Sequence of chain 1.B:
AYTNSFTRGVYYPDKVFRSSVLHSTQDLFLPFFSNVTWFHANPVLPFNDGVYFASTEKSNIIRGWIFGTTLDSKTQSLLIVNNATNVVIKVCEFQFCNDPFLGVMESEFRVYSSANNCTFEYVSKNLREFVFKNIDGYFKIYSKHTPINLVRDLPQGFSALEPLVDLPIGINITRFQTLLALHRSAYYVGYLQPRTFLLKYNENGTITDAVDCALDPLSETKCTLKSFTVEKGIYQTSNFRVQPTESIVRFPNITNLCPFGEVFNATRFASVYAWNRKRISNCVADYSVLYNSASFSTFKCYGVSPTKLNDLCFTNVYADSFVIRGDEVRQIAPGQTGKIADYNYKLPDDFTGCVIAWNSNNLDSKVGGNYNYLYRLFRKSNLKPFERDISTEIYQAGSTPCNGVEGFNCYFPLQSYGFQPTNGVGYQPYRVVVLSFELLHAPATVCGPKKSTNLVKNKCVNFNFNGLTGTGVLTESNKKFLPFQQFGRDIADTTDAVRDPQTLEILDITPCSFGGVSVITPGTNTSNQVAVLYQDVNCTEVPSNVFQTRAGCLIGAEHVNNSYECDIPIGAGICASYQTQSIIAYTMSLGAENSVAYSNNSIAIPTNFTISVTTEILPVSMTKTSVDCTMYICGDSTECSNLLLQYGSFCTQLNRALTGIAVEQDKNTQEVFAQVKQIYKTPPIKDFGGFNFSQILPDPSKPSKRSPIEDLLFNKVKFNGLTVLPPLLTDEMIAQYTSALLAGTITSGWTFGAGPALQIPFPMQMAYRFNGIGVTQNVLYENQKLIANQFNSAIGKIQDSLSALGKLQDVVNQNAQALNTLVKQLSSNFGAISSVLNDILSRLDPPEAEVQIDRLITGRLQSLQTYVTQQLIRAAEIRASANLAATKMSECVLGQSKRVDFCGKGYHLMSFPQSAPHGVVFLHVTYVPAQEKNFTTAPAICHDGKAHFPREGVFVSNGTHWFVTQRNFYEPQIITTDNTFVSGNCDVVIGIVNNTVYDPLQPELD

Binding-site contacts:
Ligand atom C2 contacts residue TYR28 of chain 1.B at 4.5 Å (hydrophobic).
Ligand atom O7 contacts residue ASN61 of chain 1.B at 3.8 Å.
Ligand atom C1 contacts residue TYR28 of chain 1.B at 3.5 Å (hydrophobic).
Ligand atom C3 contacts residue ASN61 of chain 1.B at 3.8 Å.
Ligand atom C1 contacts residue ASN61 of chain 1.B at 1.4 Å.
Ligand atom C5 contacts residue ASN61 of chain 1.B at 3.6 Å.
Ligand atom C4 contacts residue ASN61 of chain 1.B at 4.3 Å.
Ligand atom O5 contacts residue TYR28 of chain 1.B at 4.0 Å.
Ligand atom C5 contacts residue TYR28 of chain 1.B at 4.0 Å (hydrophobic).
Ligand atom O5 contacts residue ASN61 of chain 1.B at 2.4 Å (h-bond).
Ligand atom N2 contacts residue ASN61 of chain 1.B at 2.8 Å (h-bond).
Ligand atom C7 contacts residue ASN61 of chain 1.B at 3.3 Å.
Ligand atom C2 contacts residue ASN61 of chain 1.B at 2.5 Å.
Ligand atom C8 contacts residue ASN61 of chain 1.B at 3.6 Å.
Ligand atom N2 contacts residue TYR28 of chain 1.B at 4.4 Å.

The small molecule below binds the protein below.
Small molecule (SMILES): CC(=O)N[C@@H]1[C@@H](O)[C@H](O)[C@@H](CO)O[C@H]1O